Sequence of chain 1.A:
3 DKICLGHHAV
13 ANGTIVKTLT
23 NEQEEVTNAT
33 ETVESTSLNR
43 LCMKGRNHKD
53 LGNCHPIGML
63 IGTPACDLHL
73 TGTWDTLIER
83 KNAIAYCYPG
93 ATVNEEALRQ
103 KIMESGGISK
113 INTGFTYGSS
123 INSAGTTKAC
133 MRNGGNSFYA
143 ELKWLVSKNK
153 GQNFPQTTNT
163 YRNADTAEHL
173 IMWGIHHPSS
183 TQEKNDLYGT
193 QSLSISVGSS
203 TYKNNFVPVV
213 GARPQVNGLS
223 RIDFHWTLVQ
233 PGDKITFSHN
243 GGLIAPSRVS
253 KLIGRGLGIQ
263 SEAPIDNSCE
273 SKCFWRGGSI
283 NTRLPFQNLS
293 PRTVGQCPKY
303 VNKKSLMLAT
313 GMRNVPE

Binding-site contacts:
Ligand atom N2 contacts residue ASN30 of chain 1.A at 3.0 Å (h-bond).
Ligand atom C8 contacts residue THR312 of chain 1.A at 3.9 Å.
Ligand atom C5 contacts residue ASN30 of chain 1.A at 3.6 Å.
Ligand atom C8 contacts residue LEU52 of chain 1.B at 3.9 Å (hydrophobic).
Ligand atom C1 contacts residue ASN30 of chain 1.A at 1.4 Å.
Ligand atom C2 contacts residue ASN30 of chain 1.A at 2.6 Å.
Ligand atom C7 contacts residue THR312 of chain 1.A at 3.9 Å.
Ligand atom N2 contacts residue THR312 of chain 1.A at 4.2 Å.
Ligand atom O5 contacts residue ASN30 of chain 1.A at 2.4 Å (h-bond).
Ligand atom C7 contacts residue ASN30 of chain 1.A at 4.0 Å.
Ligand atom C3 contacts residue ASN30 of chain 1.A at 3.9 Å.
Ligand atom C4 contacts residue ASN30 of chain 1.A at 4.3 Å.
Ligand atom O7 contacts residue THR32 of chain 1.A at 4.4 Å.
Ligand atom O7 contacts residue THR312 of chain 1.A at 3.9 Å.

A protein and the small-molecule ligand that binds it are described below.
Small molecule (SMILES): CC(=O)N[C@@H]1[C@@H](O)[C@H](O)[C@@H](CO)O[C@H]1O

Sequence of chain 1.B:
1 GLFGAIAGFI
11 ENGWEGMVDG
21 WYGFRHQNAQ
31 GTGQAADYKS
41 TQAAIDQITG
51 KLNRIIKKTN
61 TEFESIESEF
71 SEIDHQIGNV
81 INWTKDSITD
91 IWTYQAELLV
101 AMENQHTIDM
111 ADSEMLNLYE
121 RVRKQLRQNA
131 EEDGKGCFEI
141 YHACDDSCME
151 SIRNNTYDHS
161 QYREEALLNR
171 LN